Binding-site contacts:
Ligand atom O5 contacts residue NAG1 of chain 36.Z at 2.5 Å (h-bond).
Ligand atom C2 contacts residue BMA1 of chain 36.BA at 3.2 Å.
Ligand atom O2 contacts residue NAG1 of chain 36.Z at 3.4 Å (h-bond).
Ligand atom O3 contacts residue BMA1 of chain 36.BA at 1.1 Å.
Ligand atom O4 contacts residue BMA1 of chain 36.BA at 4.0 Å.
Ligand atom C4 contacts residue BMA1 of chain 36.BA at 3.6 Å.
Ligand atom O2 contacts residue BMA1 of chain 36.BA at 3.0 Å (h-bond).
Ligand atom O6 contacts residue NAG1 of chain 36.Z at 4.5 Å.
Ligand atom C1 contacts residue NAG1 of chain 36.Z at 1.7 Å.
Ligand atom O2 contacts residue HIS2 of chain 36.F at 3.4 Å (h-bond).
Ligand atom C2 contacts residue HIS2 of chain 36.F at 4.5 Å.
Ligand atom C3 contacts residue BMA1 of chain 36.BA at 2.5 Å.
Ligand atom C3 contacts residue NAG1 of chain 36.Z at 4.1 Å.
Ligand atom C5 contacts residue NAG1 of chain 36.Z at 3.8 Å.
Ligand atom C2 contacts residue NAG1 of chain 36.Z at 2.9 Å.

The protein below binds the small molecule below.
Small molecule (SMILES): OC[C@H]1O[C@@H](O)[C@@H](O)[C@@H](O)[C@@H]1O

Sequence of chain 36.F:
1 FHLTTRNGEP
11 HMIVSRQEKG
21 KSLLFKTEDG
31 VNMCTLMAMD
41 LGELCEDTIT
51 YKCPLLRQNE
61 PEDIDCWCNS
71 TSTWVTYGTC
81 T